Sequence of chain 1.D:
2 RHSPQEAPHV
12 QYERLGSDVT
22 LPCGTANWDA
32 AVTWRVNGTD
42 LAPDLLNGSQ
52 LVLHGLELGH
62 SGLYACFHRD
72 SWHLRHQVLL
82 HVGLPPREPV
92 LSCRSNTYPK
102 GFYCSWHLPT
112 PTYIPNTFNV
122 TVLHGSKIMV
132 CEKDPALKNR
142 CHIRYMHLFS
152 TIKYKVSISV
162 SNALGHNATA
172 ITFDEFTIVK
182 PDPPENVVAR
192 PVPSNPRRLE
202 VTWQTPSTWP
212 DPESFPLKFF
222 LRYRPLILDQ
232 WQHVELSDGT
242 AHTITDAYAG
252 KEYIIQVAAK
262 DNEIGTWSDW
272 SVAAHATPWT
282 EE

Binding-site contacts:
Ligand atom C3 contacts residue ASN120 of chain 1.D at 3.8 Å.
Ligand atom O5 contacts residue ASN120 of chain 1.D at 2.4 Å (h-bond).
Ligand atom C4 contacts residue ASN120 of chain 1.D at 4.2 Å.
Ligand atom C2 contacts residue ASN120 of chain 1.D at 2.5 Å.
Ligand atom O7 contacts residue THR122 of chain 1.D at 4.1 Å.
Ligand atom N2 contacts residue ASN120 of chain 1.D at 2.9 Å (h-bond).
Ligand atom C8 contacts residue ASN120 of chain 1.D at 4.4 Å.
Ligand atom C5 contacts residue ASN120 of chain 1.D at 3.7 Å.
Ligand atom O7 contacts residue ASN120 of chain 1.D at 3.4 Å (h-bond).
Ligand atom C7 contacts residue ASN120 of chain 1.D at 3.3 Å.
Ligand atom C1 contacts residue ASN120 of chain 1.D at 1.4 Å.

The protein below binds the small molecule below.
Small molecule (SMILES): CC(=O)N[C@H]1[C@H](O[C@H]2[C@H](O)[C@@H](NC(C)=O)CO[C@@H]2CO)O[C@H](CO)[C@@H](O)[C@@H]1O